Binding-site contacts:
Ligand atom O0X contacts residue ARG58 of chain 1.A at 3.0 Å (salt-bridge).
Ligand atom C0T contacts residue MET116 of chain 1.A at 3.5 Å (hydrophobic).
Ligand atom N1Q contacts residue ALA43 of chain 1.A at 3.2 Å (h-bond).
Ligand atom C1P contacts residue TYR72 of chain 1.A at 3.5 Å (hydrophobic).
Ligand atom N19 contacts residue GLU79 of chain 1.A at 3.6 Å.
Ligand atom C1B contacts residue THR76 of chain 1.A at 3.6 Å.
Ligand atom C1H contacts residue TYR44 of chain 1.A at 3.6 Å (hydrophobic).
Ligand atom N1M contacts residue ALA43 of chain 1.A at 3.4 Å (h-bond).
Ligand atom C10 contacts residue ARG58 of chain 1.A at 3.6 Å.
Ligand atom C0D contacts residue GLN113 of chain 1.A at 3.2 Å.
Ligand atom C02 contacts residue GLU79 of chain 1.A at 3.5 Å.
Ligand atom C10 contacts residue LEU115 of chain 1.A at 3.5 Å (hydrophobic).
Ligand atom C0P contacts residue GLU117 of chain 1.A at 3.2 Å.
Ligand atom C02 contacts residue LYS62 of chain 1.A at 3.5 Å.
Ligand atom C0O contacts residue MET116 of chain 1.A at 3.2 Å (hydrophobic).
Ligand atom C1N contacts residue TYR72 of chain 1.A at 3.1 Å (hydrophobic).
Ligand atom N04 contacts residue LYS62 of chain 1.A at 3.0 Å (salt-bridge).
Ligand atom O0Q contacts residue GLU117 of chain 1.A at 3.5 Å (salt-bridge).
Ligand atom N0R contacts residue GLU117 of chain 1.A at 3.1 Å (salt-bridge).
Ligand atom N0G contacts residue MET116 of chain 1.A at 3.4 Å (h-bond).
Ligand atom N0H contacts residue MET116 of chain 1.A at 2.9 Å (h-bond).
Ligand atom C03 contacts residue GLU79 of chain 1.A at 3.6 Å.
Ligand atom O01 contacts residue GLU79 of chain 1.A at 3.6 Å.
Ligand atom N1M contacts residue TYR72 of chain 1.A at 3.3 Å.
Ligand atom C0S contacts residue GLU117 of chain 1.A at 3.4 Å.
Ligand atom O0Q contacts residue LYS122 of chain 1.A at 3.1 Å (salt-bridge).
Ligand atom O0A contacts residue GLN113 of chain 1.A at 3.5 Å (h-bond).
Ligand atom N0G contacts residue ALA60 of chain 1.A at 3.4 Å.
Ligand atom N0M contacts residue LYS122 of chain 1.A at 3.1 Å (salt-bridge).
Ligand atom N1C contacts residue ARG75 of chain 1.A at 3.5 Å.
Ligand atom C05 contacts residue TYR44 of chain 1.A at 3.4 Å (hydrophobic).
Ligand atom O0A contacts residue LYS62 of chain 1.A at 2.9 Å (salt-bridge).
Ligand atom N0G contacts residue ASP114 of chain 1.A at 2.7 Å (salt-bridge).
Ligand atom C1P contacts residue ALA43 of chain 1.A at 3.6 Å (hydrophobic).
Ligand atom O01 contacts residue LYS62 of chain 1.A at 2.9 Å (salt-bridge).
Ligand atom C08 contacts residue ASP175 of chain 1.A at 3.4 Å.
Ligand atom C1L contacts residue ALA43 of chain 1.A at 3.1 Å (hydrophobic).
Ligand atom C1O contacts residue TYR72 of chain 1.A at 3.3 Å (hydrophobic).
Ligand atom N0R contacts residue MET116 of chain 1.A at 2.9 Å (h-bond).
Ligand atom C03 contacts residue ASP175 of chain 1.A at 3.5 Å.

Sequence of chain 1.A:
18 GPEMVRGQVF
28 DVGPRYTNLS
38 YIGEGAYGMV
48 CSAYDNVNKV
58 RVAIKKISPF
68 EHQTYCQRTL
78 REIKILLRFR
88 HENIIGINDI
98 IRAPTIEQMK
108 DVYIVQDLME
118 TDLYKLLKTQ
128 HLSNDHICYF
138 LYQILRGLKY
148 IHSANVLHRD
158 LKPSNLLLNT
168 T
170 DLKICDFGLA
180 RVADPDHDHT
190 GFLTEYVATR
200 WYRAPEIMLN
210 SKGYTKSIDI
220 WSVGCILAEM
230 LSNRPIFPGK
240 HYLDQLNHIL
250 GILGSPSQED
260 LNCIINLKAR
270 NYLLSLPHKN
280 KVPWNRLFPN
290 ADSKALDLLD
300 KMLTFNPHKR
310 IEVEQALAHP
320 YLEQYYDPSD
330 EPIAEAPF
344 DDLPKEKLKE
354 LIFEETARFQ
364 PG

A small-molecule ligand and the protein it binds are described below.
Small molecule (SMILES): O=C(NCCCNC(=O)c1cc(-c2n[nH]c3ccc(NC(=O)[C@@H]4CCN(CC(=O)N5CCN(c6ccc(-c7ncccn7)cc6)CC5)C4)cc23)ccn1)OC1CCCCCCC1